Sequence of chain 1.B:
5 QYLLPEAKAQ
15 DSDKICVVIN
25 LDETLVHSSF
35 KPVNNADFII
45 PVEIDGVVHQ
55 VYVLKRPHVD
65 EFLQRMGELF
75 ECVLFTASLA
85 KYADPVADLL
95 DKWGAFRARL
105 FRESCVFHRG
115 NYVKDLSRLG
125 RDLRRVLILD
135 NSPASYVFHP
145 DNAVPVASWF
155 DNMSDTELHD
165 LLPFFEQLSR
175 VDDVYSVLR

Binding-site contacts:
Ligand atom CB contacts residue PHE34 of chain 1.B at 3.5 Å (hydrophobic).
Ligand atom P05 contacts residue MG1 of chain 1.F at 3.5 Å.
Ligand atom O08 contacts residue THR80 of chain 1.B at 2.6 Å (h-bond).
Ligand atom O contacts residue ARG106 of chain 1.B at 3.4 Å (salt-bridge).
Ligand atom C03 contacts residue ASP26 of chain 1.B at 3.8 Å.
Ligand atom P05 contacts residue THR80 of chain 1.B at 3.5 Å.
Ligand atom O06 contacts residue ALA81 of chain 1.B at 2.8 Å (h-bond).
Ligand atom CG contacts residue VAL46 of chain 1.B at 3.8 Å (hydrophobic).
Ligand atom CB contacts residue TYR86 of chain 1.B at 3.9 Å (hydrophobic).
Ligand atom P05 contacts residue ALA81 of chain 1.B at 3.7 Å.
Ligand atom O07 contacts residue ASP26 of chain 1.B at 3.1 Å (salt-bridge).
Ligand atom O07 contacts residue MG1 of chain 1.F at 2.0 Å.
Ligand atom CA contacts residue SER82 of chain 1.B at 3.7 Å.
Ligand atom N contacts residue ASP26 of chain 1.B at 3.2 Å (salt-bridge).
Ligand atom O06 contacts residue ASN24 of chain 1.B at 2.7 Å (h-bond).
Ligand atom O contacts residue SER82 of chain 1.B at 3.0 Å.
Ligand atom O08 contacts residue ALA81 of chain 1.B at 3.9 Å.
Ligand atom O contacts residue ARG106 of chain 1.B at 3.6 Å (salt-bridge).
Ligand atom O06 contacts residue THR80 of chain 1.B at 3.7 Å.
Ligand atom P05 contacts residue ASP26 of chain 1.B at 3.9 Å.
Ligand atom N contacts residue SER82 of chain 1.B at 3.5 Å.
Ligand atom O07 contacts residue ASN24 of chain 1.B at 2.6 Å (h-bond).
Ligand atom CG2 contacts residue ASP26 of chain 1.B at 3.7 Å.
Ligand atom O contacts residue ARG106 of chain 1.B at 3.5 Å (salt-bridge).
Ligand atom CD contacts residue ILE48 of chain 1.B at 3.5 Å (hydrophobic).
Ligand atom O04 contacts residue SER82 of chain 1.B at 3.9 Å.
Ligand atom O contacts residue LEU83 of chain 1.B at 2.9 Å (h-bond).
Ligand atom O04 contacts residue ALA81 of chain 1.B at 3.8 Å.
Ligand atom C contacts residue SER82 of chain 1.B at 3.6 Å.
Ligand atom O08 contacts residue LEU25 of chain 1.B at 3.3 Å (h-bond).
Ligand atom CD contacts residue PHE34 of chain 1.B at 3.6 Å (hydrophobic).
Ligand atom O08 contacts residue ASN24 of chain 1.B at 2.6 Å (h-bond).
Ligand atom O04 contacts residue ASP26 of chain 1.B at 3.2 Å (salt-bridge).
Ligand atom CA contacts residue LEU83 of chain 1.B at 3.9 Å (hydrophobic).
Ligand atom O04 contacts residue THR80 of chain 1.B at 3.6 Å (h-bond).
Ligand atom CG contacts residue ILE48 of chain 1.B at 3.6 Å (hydrophobic).
Ligand atom O contacts residue ALA81 of chain 1.B at 3.6 Å.
Ligand atom P05 contacts residue ASN24 of chain 1.B at 2.8 Å.
Ligand atom O08 contacts residue ASP26 of chain 1.B at 3.0 Å (salt-bridge).
Ligand atom O06 contacts residue LYS118 of chain 1.B at 3.1 Å (salt-bridge).

A small-molecule ligand and the protein it binds are described below.
Small molecule (SMILES): C[C@@H](O)[C@H](NC(=O)[C@@H]1CCCN1C(=O)[C@@H](N)CO)C(=O)N[C@H](/C=C1/C=CC[C@H]1C=O)COP(=O)(O)O